Binding-site contacts:
Ligand atom C3 contacts residue GLN580 of chain 1.A at 4.2 Å.
Ligand atom O7 contacts residue ASN331 of chain 1.A at 3.0 Å (h-bond).
Ligand atom C8 contacts residue ASN331 of chain 1.A at 4.1 Å.
Ligand atom C7 contacts residue GLN580 of chain 1.A at 3.9 Å.
Ligand atom C1 contacts residue GLN580 of chain 1.A at 4.2 Å.
Ligand atom C7 contacts residue ASN331 of chain 1.A at 3.0 Å.
Ligand atom C3 contacts residue ASN331 of chain 1.A at 3.7 Å.
Ligand atom N2 contacts residue GLN580 of chain 1.A at 3.1 Å (h-bond).
Ligand atom N2 contacts residue ASN331 of chain 1.A at 2.7 Å (h-bond).
Ligand atom C2 contacts residue GLN580 of chain 1.A at 4.0 Å.
Ligand atom C4 contacts residue ASN331 of chain 1.A at 4.3 Å.
Ligand atom O5 contacts residue ASN331 of chain 1.A at 2.5 Å (h-bond).
Ligand atom C1 contacts residue ASN331 of chain 1.A at 1.4 Å.
Ligand atom C8 contacts residue PRO579 of chain 1.A at 4.2 Å (hydrophobic).
Ligand atom C2 contacts residue ASN331 of chain 1.A at 2.4 Å.
Ligand atom C5 contacts residue ASN331 of chain 1.A at 3.7 Å.
Ligand atom C8 contacts residue LEU582 of chain 1.A at 4.0 Å (hydrophobic).
Ligand atom C8 contacts residue GLN580 of chain 1.A at 3.8 Å.

Sequence of chain 1.A:
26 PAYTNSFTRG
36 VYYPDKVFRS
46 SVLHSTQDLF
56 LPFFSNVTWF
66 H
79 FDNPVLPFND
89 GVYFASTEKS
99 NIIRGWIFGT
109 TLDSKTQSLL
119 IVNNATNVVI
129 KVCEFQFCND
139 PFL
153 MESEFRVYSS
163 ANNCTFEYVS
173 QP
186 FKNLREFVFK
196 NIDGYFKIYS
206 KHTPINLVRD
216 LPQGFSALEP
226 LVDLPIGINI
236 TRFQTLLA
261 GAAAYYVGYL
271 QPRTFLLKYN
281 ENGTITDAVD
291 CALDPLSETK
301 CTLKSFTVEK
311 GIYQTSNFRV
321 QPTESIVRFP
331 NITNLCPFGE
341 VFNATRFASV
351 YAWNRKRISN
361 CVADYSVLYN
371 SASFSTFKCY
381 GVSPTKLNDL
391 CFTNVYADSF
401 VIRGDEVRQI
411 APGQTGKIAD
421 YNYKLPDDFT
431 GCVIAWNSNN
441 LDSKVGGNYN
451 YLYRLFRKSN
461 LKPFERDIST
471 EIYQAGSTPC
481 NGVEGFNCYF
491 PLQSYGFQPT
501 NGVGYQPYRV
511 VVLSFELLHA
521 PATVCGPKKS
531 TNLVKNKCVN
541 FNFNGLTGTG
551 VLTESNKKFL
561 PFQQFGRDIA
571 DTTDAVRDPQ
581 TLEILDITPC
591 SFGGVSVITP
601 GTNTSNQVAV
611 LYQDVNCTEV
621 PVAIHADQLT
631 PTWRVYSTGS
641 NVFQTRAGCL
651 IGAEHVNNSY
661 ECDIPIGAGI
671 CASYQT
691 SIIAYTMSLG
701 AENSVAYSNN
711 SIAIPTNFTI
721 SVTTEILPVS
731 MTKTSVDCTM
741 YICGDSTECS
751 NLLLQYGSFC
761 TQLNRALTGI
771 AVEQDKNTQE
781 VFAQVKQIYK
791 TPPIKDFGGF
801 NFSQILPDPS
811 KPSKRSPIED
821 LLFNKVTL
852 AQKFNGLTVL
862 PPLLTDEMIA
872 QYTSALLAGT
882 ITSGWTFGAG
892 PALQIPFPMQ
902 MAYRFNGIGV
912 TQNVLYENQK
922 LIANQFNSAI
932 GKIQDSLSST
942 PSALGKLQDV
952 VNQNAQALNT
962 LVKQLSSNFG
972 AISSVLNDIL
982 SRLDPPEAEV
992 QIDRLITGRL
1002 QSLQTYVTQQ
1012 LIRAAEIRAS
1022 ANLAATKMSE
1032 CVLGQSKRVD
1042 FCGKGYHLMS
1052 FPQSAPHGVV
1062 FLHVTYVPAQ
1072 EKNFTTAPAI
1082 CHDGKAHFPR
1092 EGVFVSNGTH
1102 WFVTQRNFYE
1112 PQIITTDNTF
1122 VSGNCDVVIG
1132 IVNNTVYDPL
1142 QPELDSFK

A small-molecule ligand and the protein it binds are described below.
Small molecule (SMILES): CC(=O)N[C@H]1[C@H](O[C@H]2[C@H](O)[C@@H](NC(C)=O)CO[C@@H]2CO)O[C@H](CO)[C@@H](O)[C@@H]1O